Sequence of chain 1.G:
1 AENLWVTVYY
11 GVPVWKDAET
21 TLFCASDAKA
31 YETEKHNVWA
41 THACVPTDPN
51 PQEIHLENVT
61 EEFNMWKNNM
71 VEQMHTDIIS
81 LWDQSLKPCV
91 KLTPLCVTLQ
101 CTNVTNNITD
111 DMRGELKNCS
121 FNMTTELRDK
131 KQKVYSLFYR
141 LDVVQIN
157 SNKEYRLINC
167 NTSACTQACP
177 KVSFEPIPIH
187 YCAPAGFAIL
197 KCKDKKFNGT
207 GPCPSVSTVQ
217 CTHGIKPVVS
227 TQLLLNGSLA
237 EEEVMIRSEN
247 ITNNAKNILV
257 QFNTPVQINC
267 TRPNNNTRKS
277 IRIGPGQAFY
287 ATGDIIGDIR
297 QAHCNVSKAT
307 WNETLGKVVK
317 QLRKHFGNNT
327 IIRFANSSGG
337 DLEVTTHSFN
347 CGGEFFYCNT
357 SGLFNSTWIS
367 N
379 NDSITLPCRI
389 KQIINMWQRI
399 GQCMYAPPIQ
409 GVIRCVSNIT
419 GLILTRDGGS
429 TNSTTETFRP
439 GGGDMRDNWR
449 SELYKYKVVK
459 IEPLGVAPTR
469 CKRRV

Binding-site contacts:
Ligand atom O6 contacts residue SER357 of chain 1.G at 3.7 Å.
Ligand atom C2 contacts residue NAG1 of chain 1.YA at 4.1 Å.
Ligand atom O5 contacts residue ASP111 of chain 1.G at 3.9 Å.
Ligand atom O6 contacts residue ASP111 of chain 1.G at 4.5 Å.
Ligand atom O7 contacts residue ARG387 of chain 1.G at 4.4 Å.
Ligand atom O5 contacts residue ASN355 of chain 1.G at 2.3 Å (h-bond).
Ligand atom O4 contacts residue NAG2 of chain 1.YA at 4.5 Å.
Ligand atom O7 contacts residue ASN355 of chain 1.G at 2.9 Å (h-bond).
Ligand atom C2 contacts residue ASN355 of chain 1.G at 2.4 Å.
Ligand atom O6 contacts residue PRO385 of chain 1.G at 4.1 Å.
Ligand atom N2 contacts residue NAG1 of chain 1.YA at 3.0 Å (h-bond).
Ligand atom O7 contacts residue NAG1 of chain 1.YA at 3.0 Å (h-bond).
Ligand atom C7 contacts residue ASN355 of chain 1.G at 3.2 Å.
Ligand atom C7 contacts residue NAG1 of chain 1.YA at 3.6 Å.
Ligand atom C5 contacts residue ASN355 of chain 1.G at 3.6 Å.
Ligand atom C1 contacts residue ASN355 of chain 1.G at 1.4 Å.
Ligand atom O6 contacts residue ASN355 of chain 1.G at 4.3 Å.
Ligand atom C4 contacts residue ASN355 of chain 1.G at 4.2 Å.
Ligand atom C6 contacts residue SER357 of chain 1.G at 3.8 Å.
Ligand atom C1 contacts residue NAG1 of chain 1.YA at 4.3 Å.
Ligand atom C4 contacts residue NAG2 of chain 1.YA at 4.4 Å.
Ligand atom C5 contacts residue SER357 of chain 1.G at 3.3 Å.
Ligand atom N2 contacts residue ASN355 of chain 1.G at 3.0 Å (h-bond).
Ligand atom C1 contacts residue ASP111 of chain 1.G at 4.2 Å.
Ligand atom C8 contacts residue ASN355 of chain 1.G at 4.4 Å.
Ligand atom C3 contacts residue NAG1 of chain 1.YA at 4.4 Å.
Ligand atom O3 contacts residue NAG2 of chain 1.YA at 3.8 Å.
Ligand atom C1 contacts residue SER357 of chain 1.G at 3.3 Å.
Ligand atom O5 contacts residue SER357 of chain 1.G at 3.0 Å (h-bond).
Ligand atom C3 contacts residue ASN355 of chain 1.G at 3.8 Å.
Ligand atom C6 contacts residue NAG2 of chain 1.YA at 4.5 Å.
Ligand atom C8 contacts residue NAG1 of chain 1.YA at 3.3 Å.

The small molecule below binds the protein below.
Small molecule (SMILES): CC(=O)N[C@H]1[C@H](O[C@H]2[C@H](O)[C@@H](NC(C)=O)CO[C@@H]2CO)O[C@H](CO)[C@@H](O[C@@H]2O[C@H](CO[C@H]3O[C@H](CO)[C@@H](O)[C@H](O)[C@@H]3O)[C@@H](O)[C@H](O[C@H]3O[C@H](CO)[C@@H](O)[C@H](O)[C@@H]3O)[C@@H]2O)[C@@H]1O